Sequence of chain 1.Q:
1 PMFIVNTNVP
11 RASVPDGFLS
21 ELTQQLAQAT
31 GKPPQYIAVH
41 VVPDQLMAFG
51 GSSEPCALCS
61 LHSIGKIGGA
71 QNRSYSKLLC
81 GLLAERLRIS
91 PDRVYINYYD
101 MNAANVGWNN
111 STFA

Binding-site contacts:
Ligand atom CAF contacts residue HIS62 of chain 1.R at 3.8 Å.
Ligand atom CAL contacts residue PRO1 of chain 1.R at 3.5 Å (hydrophobic).
Ligand atom CAH contacts residue PHE113 of chain 1.R at 3.5 Å (hydrophobic).
Ligand atom CAP contacts residue ASN97 of chain 1.Q at 3.5 Å.
Ligand atom CAD contacts residue ASN97 of chain 1.Q at 3.6 Å.
Ligand atom CAE contacts residue PRO1 of chain 1.R at 3.8 Å (hydrophobic).
Ligand atom OAA contacts residue ASN97 of chain 1.Q at 2.8 Å (h-bond).
Ligand atom CAC contacts residue PRO33 of chain 1.R at 3.8 Å (hydrophobic).
Ligand atom CAK contacts residue TYR36 of chain 1.R at 3.6 Å (hydrophobic).
Ligand atom CAE contacts residue TYR95 of chain 1.Q at 3.4 Å (hydrophobic).
Ligand atom CAB contacts residue PRO33 of chain 1.R at 3.5 Å (hydrophobic).
Ligand atom CAU contacts residue LYS32 of chain 1.R at 3.5 Å.
Ligand atom CAG contacts residue PRO1 of chain 1.R at 3.4 Å (hydrophobic).
Ligand atom CAD contacts residue VAL106 of chain 1.R at 3.5 Å (hydrophobic).
Ligand atom CAL contacts residue PHE113 of chain 1.R at 3.6 Å (hydrophobic).
Ligand atom CAJ contacts residue LYS32 of chain 1.R at 3.3 Å.
Ligand atom CAE contacts residue VAL106 of chain 1.R at 3.8 Å (hydrophobic).
Ligand atom CAD contacts residue HIS62 of chain 1.R at 3.7 Å.
Ligand atom CAS contacts residue PRO1 of chain 1.R at 3.6 Å (hydrophobic).
Ligand atom NAN contacts residue PRO1 of chain 1.R at 3.9 Å.
Ligand atom CAP contacts residue MET2 of chain 1.R at 3.9 Å (hydrophobic).
Ligand atom NAM contacts residue LYS32 of chain 1.R at 3.0 Å (salt-bridge).
Ligand atom NAN contacts residue SER63 of chain 1.R at 3.9 Å.
Ligand atom CAF contacts residue ILE64 of chain 1.R at 3.7 Å (hydrophobic).
Ligand atom OAA contacts residue HIS62 of chain 1.R at 3.6 Å.
Ligand atom NAN contacts residue ILE64 of chain 1.R at 3.1 Å (h-bond).
Ligand atom NAM contacts residue PRO1 of chain 1.R at 3.8 Å.
Ligand atom CAF contacts residue SER63 of chain 1.R at 3.6 Å.
Ligand atom NAV contacts residue PRO1 of chain 1.R at 3.5 Å (h-bond).
Ligand atom OAA contacts residue VAL106 of chain 1.R at 3.8 Å.
Ligand atom NAV contacts residue ILE64 of chain 1.R at 3.8 Å.
Ligand atom OAA contacts residue MET2 of chain 1.R at 3.4 Å.
Ligand atom CAF contacts residue VAL106 of chain 1.R at 3.9 Å (hydrophobic).
Ligand atom NAO contacts residue LYS32 of chain 1.R at 3.1 Å.
Ligand atom CAR contacts residue PRO1 of chain 1.R at 3.8 Å (hydrophobic).
Ligand atom CAI contacts residue PRO33 of chain 1.R at 3.5 Å (hydrophobic).
Ligand atom NAN contacts residue LYS32 of chain 1.R at 3.5 Å (salt-bridge).
Ligand atom CAT contacts residue PRO33 of chain 1.R at 3.8 Å (hydrophobic).
Ligand atom CAP contacts residue VAL106 of chain 1.R at 3.4 Å (hydrophobic).
Ligand atom CAG contacts residue TYR95 of chain 1.Q at 3.6 Å (hydrophobic).

A protein and the small-molecule ligand that binds it are described below.
Small molecule (SMILES): Oc1ccc(-n2cc(-c3ccc4ccccc4n3)nn2)cc1

Sequence of chain 1.R:
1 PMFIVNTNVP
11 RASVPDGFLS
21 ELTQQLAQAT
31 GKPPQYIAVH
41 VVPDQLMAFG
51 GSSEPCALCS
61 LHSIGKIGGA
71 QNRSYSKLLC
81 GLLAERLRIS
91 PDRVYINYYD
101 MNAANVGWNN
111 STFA